Binding-site contacts:
Ligand atom O1B contacts residue ARG37 of chain 1.A at 2.8 Å (salt-bridge).
Ligand atom O9 contacts residue ARG144 of chain 1.A at 3.3 Å (salt-bridge).
Ligand atom O8 contacts residue GLU197 of chain 1.A at 2.7 Å (salt-bridge).
Ligand atom NH2 contacts residue TRP98 of chain 1.A at 2.7 Å (h-bond).
Ligand atom C3 contacts residue ARG37 of chain 1.A at 3.8 Å.
Ligand atom C8 contacts residue ARG212 of chain 1.A at 3.8 Å.
Ligand atom O1B contacts residue TYR324 of chain 1.A at 3.5 Å (h-bond).
Ligand atom C2 contacts residue TYR324 of chain 1.A at 2.6 Å (hydrophobic).
Ligand atom C4 contacts residue ASP70 of chain 1.A at 3.3 Å.
Ligand atom NH2 contacts residue ASP70 of chain 1.A at 2.9 Å (salt-bridge).
Ligand atom O8 contacts residue ARG212 of chain 1.A at 3.4 Å (salt-bridge).
Ligand atom NH1 contacts residue TRP98 of chain 1.A at 3.1 Å (h-bond).
Ligand atom O1A contacts residue TYR324 of chain 1.A at 3.4 Å (h-bond).
Ligand atom NE contacts residue GLU38 of chain 1.A at 3.1 Å (salt-bridge).
Ligand atom C4 contacts residue GLU38 of chain 1.A at 3.7 Å.
Ligand atom C1 contacts residue ARG289 of chain 1.A at 3.6 Å.
Ligand atom NH1 contacts residue GLU147 of chain 1.A at 3.0 Å (salt-bridge).
Ligand atom C3 contacts residue GLU38 of chain 1.A at 3.4 Å.
Ligand atom C11 contacts residue TRP98 of chain 1.A at 3.8 Å (hydrophobic).
Ligand atom NH2 contacts residue ARG75 of chain 1.A at 3.3 Å (salt-bridge).
Ligand atom CZ contacts residue TRP98 of chain 1.A at 3.3 Å (hydrophobic).
Ligand atom O10 contacts residue ARG71 of chain 1.A at 2.9 Å (salt-bridge).
Ligand atom C11 contacts residue ILE142 of chain 1.A at 3.6 Å (hydrophobic).
Ligand atom C3 contacts residue TYR324 of chain 1.A at 3.3 Å (hydrophobic).
Ligand atom C9 contacts residue ASN214 of chain 1.A at 3.7 Å.
Ligand atom O1B contacts residue ARG289 of chain 1.A at 2.8 Å (salt-bridge).
Ligand atom CZ contacts residue GLU38 of chain 1.A at 3.6 Å.
Ligand atom C9 contacts residue GLU197 of chain 1.A at 3.4 Å.
Ligand atom O6 contacts residue ARG212 of chain 1.A at 3.6 Å.
Ligand atom O9 contacts residue GLU197 of chain 1.A at 2.7 Å (salt-bridge).
Ligand atom O10 contacts residue ASP70 of chain 1.A at 3.5 Å.
Ligand atom O1A contacts residue ARG289 of chain 1.A at 2.7 Å (salt-bridge).
Ligand atom C8 contacts residue GLU197 of chain 1.A at 3.7 Å.
Ligand atom O9 contacts residue ASN214 of chain 1.A at 3.8 Å.
Ligand atom C3 contacts residue ASP70 of chain 1.A at 3.2 Å.
Ligand atom O8 contacts residue GLU198 of chain 1.A at 3.7 Å.
Ligand atom NE contacts residue ASP70 of chain 1.A at 2.8 Å (salt-bridge).
Ligand atom O1A contacts residue ARG212 of chain 1.A at 3.3 Å (salt-bridge).
Ligand atom C1 contacts residue TYR324 of chain 1.A at 3.3 Å (hydrophobic).
Ligand atom O6 contacts residue TYR324 of chain 1.A at 3.0 Å (h-bond).

Sequence of chain 1.A:
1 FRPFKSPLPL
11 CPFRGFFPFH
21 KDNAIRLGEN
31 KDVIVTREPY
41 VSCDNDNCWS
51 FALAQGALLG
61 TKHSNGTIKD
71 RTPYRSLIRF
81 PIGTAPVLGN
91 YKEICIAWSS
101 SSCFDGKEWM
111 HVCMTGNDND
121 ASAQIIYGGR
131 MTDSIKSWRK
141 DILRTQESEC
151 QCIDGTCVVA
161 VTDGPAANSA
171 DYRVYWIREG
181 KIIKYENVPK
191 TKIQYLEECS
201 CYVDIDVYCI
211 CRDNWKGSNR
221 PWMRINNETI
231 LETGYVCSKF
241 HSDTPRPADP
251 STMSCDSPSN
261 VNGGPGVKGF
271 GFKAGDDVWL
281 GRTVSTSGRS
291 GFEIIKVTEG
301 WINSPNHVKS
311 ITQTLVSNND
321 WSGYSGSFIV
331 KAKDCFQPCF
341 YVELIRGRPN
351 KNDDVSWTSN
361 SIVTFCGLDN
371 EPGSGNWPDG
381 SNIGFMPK

A protein and the small-molecule ligand that binds it are described below.
Small molecule (SMILES): [H]/N=C(\N)N[C@H]1C=C(C(=O)O)O[C@@H]([C@H](O)[C@H](O)CO)[C@@H]1NC(C)=O